Sequence of chain 1.G:
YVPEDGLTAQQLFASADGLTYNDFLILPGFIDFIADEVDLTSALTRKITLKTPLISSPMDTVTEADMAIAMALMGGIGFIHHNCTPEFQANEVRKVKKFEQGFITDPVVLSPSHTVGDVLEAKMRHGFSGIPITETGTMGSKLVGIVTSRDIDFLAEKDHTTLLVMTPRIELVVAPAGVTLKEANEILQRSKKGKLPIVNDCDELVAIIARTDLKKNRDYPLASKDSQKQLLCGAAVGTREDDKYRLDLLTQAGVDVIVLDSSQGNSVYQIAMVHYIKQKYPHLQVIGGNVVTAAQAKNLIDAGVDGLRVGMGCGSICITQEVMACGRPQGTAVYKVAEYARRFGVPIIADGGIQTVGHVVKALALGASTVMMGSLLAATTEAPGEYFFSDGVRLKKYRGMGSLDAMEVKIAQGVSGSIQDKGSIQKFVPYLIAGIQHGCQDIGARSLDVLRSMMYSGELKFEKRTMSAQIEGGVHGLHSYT

A small-molecule ligand and the protein it binds are described below.
Small molecule (SMILES): O=c1[nH]cnc2c1ncn2[C@@H]1O[C@H](COP(=O)(O)O)[C@@H](O)[C@H]1O

Binding-site contacts:
Ligand atom N7 contacts residue ILE332 of chain 1.G at 3.6 Å.
Ligand atom C2 contacts residue THR335 of chain 1.G at 3.7 Å.
Ligand atom C2 contacts residue GLN443 of chain 1.G at 3.3 Å.
Ligand atom O6 contacts residue GLY417 of chain 1.G at 2.5 Å (h-bond).
Ligand atom N1 contacts residue GLN443 of chain 1.G at 2.6 Å (h-bond).
Ligand atom N3 contacts residue NAD1 of chain 1.JA at 3.2 Å.
Ligand atom N7 contacts residue GLY415 of chain 1.G at 3.6 Å.
Ligand atom O6 contacts residue GLY444 of chain 1.G at 3.6 Å.
Ligand atom O5' contacts residue GLY367 of chain 1.G at 3.7 Å.
Ligand atom C2' contacts residue ASP366 of chain 1.G at 3.6 Å.
Ligand atom C2 contacts residue CYS333 of chain 1.G at 3.2 Å (hydrophobic).
Ligand atom C4' contacts residue ASP366 of chain 1.G at 3.6 Å.
Ligand atom C3' contacts residue SER70 of chain 1.G at 3.5 Å.
Ligand atom O2P contacts residue SER390 of chain 1.G at 3.4 Å (h-bond).
Ligand atom C2 contacts residue NAD1 of chain 1.JA at 3.2 Å.
Ligand atom O6 contacts residue GLY415 of chain 1.G at 3.2 Å.
Ligand atom C3' contacts residue ASP366 of chain 1.G at 3.5 Å.
Ligand atom C4 contacts residue ILE332 of chain 1.G at 3.6 Å (hydrophobic).
Ligand atom O3' contacts residue ASP366 of chain 1.G at 2.6 Å (salt-bridge).
Ligand atom O3' contacts residue SER70 of chain 1.G at 2.7 Å (h-bond).
Ligand atom N1 contacts residue NAD1 of chain 1.JA at 3.5 Å.
Ligand atom O3P contacts residue SER390 of chain 1.G at 3.2 Å (h-bond).
Ligand atom O3' contacts residue MET387 of chain 1.G at 3.7 Å.
Ligand atom O2' contacts residue ARG324 of chain 1.G at 3.4 Å (salt-bridge).
Ligand atom O2' contacts residue ASP366 of chain 1.G at 2.4 Å (salt-bridge).
Ligand atom N7 contacts residue MET416 of chain 1.G at 3.1 Å (h-bond).
Ligand atom O6 contacts residue MET416 of chain 1.G at 3.1 Å (h-bond).
Ligand atom N3 contacts residue CYS333 of chain 1.G at 3.6 Å.
Ligand atom O2P contacts residue SER331 of chain 1.G at 2.9 Å (h-bond).
Ligand atom O1P contacts residue SER331 of chain 1.G at 2.7 Å (h-bond).
Ligand atom C6 contacts residue GLY417 of chain 1.G at 3.5 Å.
Ligand atom C2' contacts residue ARG324 of chain 1.G at 3.6 Å.
Ligand atom N9 contacts residue NAD1 of chain 1.JA at 3.6 Å.
Ligand atom C4 contacts residue NAD1 of chain 1.JA at 3.4 Å.
Ligand atom O3P contacts residue GLY389 of chain 1.G at 3.2 Å (h-bond).
Ligand atom C5 contacts residue ILE332 of chain 1.G at 3.5 Å (hydrophobic).
Ligand atom O1P contacts residue GLY330 of chain 1.G at 3.0 Å.
Ligand atom O2P contacts residue TYR413 of chain 1.G at 2.5 Å (h-bond).
Ligand atom O1P contacts residue GLY368 of chain 1.G at 3.0 Å (h-bond).
Ligand atom O3' contacts residue ARG324 of chain 1.G at 3.2 Å (salt-bridge).